A small-molecule ligand and the protein it binds are described below.
Small molecule (SMILES): CC(=O)N[C@@H]1[C@@H](O)[C@H](O)[C@@H](CO)O[C@H]1O

Sequence of chain 1.B:
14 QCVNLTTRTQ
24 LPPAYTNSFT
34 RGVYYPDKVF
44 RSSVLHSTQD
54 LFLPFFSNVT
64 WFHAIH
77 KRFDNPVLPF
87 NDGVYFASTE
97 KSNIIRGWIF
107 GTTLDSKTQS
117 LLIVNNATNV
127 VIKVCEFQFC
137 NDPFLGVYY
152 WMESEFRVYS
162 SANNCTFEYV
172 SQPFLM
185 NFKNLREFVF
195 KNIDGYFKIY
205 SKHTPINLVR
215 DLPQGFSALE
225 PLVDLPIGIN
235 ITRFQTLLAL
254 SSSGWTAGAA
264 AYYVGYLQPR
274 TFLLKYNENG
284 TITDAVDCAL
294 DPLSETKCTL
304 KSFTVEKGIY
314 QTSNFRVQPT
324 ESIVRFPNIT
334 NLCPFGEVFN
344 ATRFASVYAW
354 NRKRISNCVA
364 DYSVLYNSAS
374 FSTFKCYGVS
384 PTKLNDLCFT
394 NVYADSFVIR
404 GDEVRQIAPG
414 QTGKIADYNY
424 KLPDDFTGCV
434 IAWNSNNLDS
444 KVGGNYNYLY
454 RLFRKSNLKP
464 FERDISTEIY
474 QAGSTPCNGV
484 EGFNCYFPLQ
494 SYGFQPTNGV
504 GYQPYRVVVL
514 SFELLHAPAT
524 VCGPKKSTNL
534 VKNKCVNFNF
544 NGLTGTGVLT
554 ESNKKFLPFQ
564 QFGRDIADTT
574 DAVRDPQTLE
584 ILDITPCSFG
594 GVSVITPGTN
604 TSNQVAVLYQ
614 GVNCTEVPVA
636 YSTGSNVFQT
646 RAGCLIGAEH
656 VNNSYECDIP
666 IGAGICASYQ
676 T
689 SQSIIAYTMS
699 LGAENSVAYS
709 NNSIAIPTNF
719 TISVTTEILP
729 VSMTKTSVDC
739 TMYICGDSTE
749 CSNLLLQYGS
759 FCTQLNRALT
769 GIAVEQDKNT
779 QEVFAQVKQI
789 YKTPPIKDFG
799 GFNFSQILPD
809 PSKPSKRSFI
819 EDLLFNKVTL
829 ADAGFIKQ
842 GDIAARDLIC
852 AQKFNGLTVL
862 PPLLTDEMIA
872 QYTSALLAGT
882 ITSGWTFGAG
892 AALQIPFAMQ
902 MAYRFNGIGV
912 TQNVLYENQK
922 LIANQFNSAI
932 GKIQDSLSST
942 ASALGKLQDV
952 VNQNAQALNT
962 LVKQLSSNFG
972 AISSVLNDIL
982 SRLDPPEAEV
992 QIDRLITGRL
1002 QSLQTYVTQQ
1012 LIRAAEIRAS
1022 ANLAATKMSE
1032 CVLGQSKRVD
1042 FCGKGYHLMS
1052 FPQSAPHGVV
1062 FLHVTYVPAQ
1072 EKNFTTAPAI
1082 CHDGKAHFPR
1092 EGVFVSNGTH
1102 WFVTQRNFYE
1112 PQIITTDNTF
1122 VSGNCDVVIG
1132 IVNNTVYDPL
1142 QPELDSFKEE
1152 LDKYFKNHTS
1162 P

Binding-site contacts:
Ligand atom N2 contacts residue ASN709 of chain 1.B at 2.7 Å (h-bond).
Ligand atom O5 contacts residue ASN709 of chain 1.B at 2.4 Å (h-bond).
Ligand atom C6 contacts residue ASP796 of chain 1.C at 4.2 Å.
Ligand atom C8 contacts residue GLY1131 of chain 1.B at 3.7 Å.
Ligand atom C5 contacts residue ASN709 of chain 1.B at 3.7 Å.
Ligand atom C2 contacts residue ASN709 of chain 1.B at 2.5 Å.
Ligand atom C3 contacts residue ASN709 of chain 1.B at 3.8 Å.
Ligand atom C1 contacts residue ASP796 of chain 1.C at 4.4 Å.
Ligand atom C7 contacts residue ASN709 of chain 1.B at 3.6 Å.
Ligand atom C4 contacts residue ASN709 of chain 1.B at 4.2 Å.
Ligand atom O6 contacts residue ASP796 of chain 1.C at 4.2 Å.
Ligand atom O7 contacts residue ASN709 of chain 1.B at 4.5 Å.
Ligand atom C8 contacts residue ASN709 of chain 1.B at 3.8 Å.
Ligand atom O5 contacts residue ASP796 of chain 1.C at 3.5 Å (salt-bridge).
Ligand atom C1 contacts residue ASN709 of chain 1.B at 1.4 Å.

Sequence of chain 1.C:
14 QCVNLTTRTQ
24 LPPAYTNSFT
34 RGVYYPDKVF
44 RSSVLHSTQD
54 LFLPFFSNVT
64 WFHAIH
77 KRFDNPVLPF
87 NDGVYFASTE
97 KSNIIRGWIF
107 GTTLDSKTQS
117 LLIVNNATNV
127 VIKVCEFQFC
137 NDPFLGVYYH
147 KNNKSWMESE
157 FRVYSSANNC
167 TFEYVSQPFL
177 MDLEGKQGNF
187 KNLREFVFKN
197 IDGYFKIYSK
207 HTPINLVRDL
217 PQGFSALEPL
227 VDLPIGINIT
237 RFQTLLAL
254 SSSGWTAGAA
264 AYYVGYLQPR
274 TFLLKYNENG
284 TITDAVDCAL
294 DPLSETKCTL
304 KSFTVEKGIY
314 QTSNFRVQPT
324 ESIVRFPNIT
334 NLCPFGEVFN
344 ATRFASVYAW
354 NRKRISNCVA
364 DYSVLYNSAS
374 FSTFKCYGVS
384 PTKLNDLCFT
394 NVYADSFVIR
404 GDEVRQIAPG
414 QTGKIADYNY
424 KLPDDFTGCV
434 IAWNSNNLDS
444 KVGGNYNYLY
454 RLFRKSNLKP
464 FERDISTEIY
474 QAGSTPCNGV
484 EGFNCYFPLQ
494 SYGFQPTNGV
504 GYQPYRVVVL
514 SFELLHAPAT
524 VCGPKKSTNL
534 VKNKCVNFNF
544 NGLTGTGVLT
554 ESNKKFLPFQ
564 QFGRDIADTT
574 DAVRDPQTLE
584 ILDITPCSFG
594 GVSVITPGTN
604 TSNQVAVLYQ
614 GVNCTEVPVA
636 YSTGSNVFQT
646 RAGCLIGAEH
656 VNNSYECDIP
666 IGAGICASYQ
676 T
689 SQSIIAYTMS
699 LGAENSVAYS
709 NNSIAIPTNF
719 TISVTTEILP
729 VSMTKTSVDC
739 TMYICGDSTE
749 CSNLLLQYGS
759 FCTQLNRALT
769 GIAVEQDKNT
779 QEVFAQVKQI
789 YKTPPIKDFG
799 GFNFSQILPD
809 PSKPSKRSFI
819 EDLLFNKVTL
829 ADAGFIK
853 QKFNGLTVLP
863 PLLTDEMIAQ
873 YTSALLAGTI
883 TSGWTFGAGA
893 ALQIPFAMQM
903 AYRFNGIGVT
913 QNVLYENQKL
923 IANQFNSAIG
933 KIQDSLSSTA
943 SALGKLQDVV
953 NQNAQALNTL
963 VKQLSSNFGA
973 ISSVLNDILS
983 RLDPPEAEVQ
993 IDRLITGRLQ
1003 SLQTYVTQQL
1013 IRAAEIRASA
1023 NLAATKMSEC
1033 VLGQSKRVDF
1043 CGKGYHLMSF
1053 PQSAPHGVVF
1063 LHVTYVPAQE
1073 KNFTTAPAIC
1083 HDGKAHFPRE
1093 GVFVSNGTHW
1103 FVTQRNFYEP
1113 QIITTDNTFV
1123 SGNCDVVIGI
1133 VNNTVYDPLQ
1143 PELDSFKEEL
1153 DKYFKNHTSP